This protein binds this small molecule.
Small molecule (SMILES): CC(=O)N[C@H]1[C@H](O[C@H]2[C@H](O)[C@@H](NC(C)=O)CO[C@@H]2CO)O[C@H](CO)[C@@H](O[C@@H]2O[C@H](CO)[C@@H](O)[C@H](O)[C@@H]2O)[C@@H]1O

Binding-site contacts:
Ligand atom C1 contacts residue ASN230 of chain 1.A at 1.4 Å.
Ligand atom O4 contacts residue VAL412 of chain 1.A at 3.6 Å (h-bond).
Ligand atom C1 contacts residue VAL412 of chain 1.A at 4.4 Å (hydrophobic).
Ligand atom O5 contacts residue ASN230 of chain 1.A at 2.2 Å (h-bond).
Ligand atom C8 contacts residue PHE343 of chain 1.A at 4.2 Å (hydrophobic).
Ligand atom O6 contacts residue GLY346 of chain 1.A at 3.8 Å.
Ligand atom O7 contacts residue ASN344 of chain 1.A at 4.1 Å.
Ligand atom C2 contacts residue ASN230 of chain 1.A at 2.4 Å.
Ligand atom C5 contacts residue VAL412 of chain 1.A at 3.9 Å (hydrophobic).
Ligand atom C8 contacts residue ASN344 of chain 1.A at 4.3 Å.
Ligand atom O5 contacts residue CYS411 of chain 1.A at 4.2 Å.
Ligand atom N2 contacts residue ASN230 of chain 1.A at 2.9 Å (h-bond).
Ligand atom C7 contacts residue ASN230 of chain 1.A at 3.8 Å.
Ligand atom C5 contacts residue NAG1 of chain 1.WA at 3.9 Å.
Ligand atom O5 contacts residue NAG1 of chain 1.WA at 4.1 Å.
Ligand atom C6 contacts residue NAG1 of chain 1.WA at 3.7 Å.
Ligand atom C6 contacts residue GLY346 of chain 1.A at 4.0 Å.
Ligand atom C1 contacts residue SER413 of chain 1.A at 3.8 Å.
Ligand atom N2 contacts residue SER413 of chain 1.A at 3.7 Å.
Ligand atom C4 contacts residue ASN230 of chain 1.A at 4.2 Å.
Ligand atom C3 contacts residue CYS411 of chain 1.A at 4.1 Å (hydrophobic).
Ligand atom C4 contacts residue VAL412 of chain 1.A at 3.9 Å (hydrophobic).
Ligand atom C5 contacts residue ASN230 of chain 1.A at 3.6 Å.
Ligand atom C2 contacts residue SER413 of chain 1.A at 4.3 Å.
Ligand atom C8 contacts residue LEU229 of chain 1.A at 3.9 Å (hydrophobic).
Ligand atom C8 contacts residue VAL222 of chain 1.A at 4.5 Å (hydrophobic).
Ligand atom O7 contacts residue ASN230 of chain 1.A at 4.1 Å.
Ligand atom O3 contacts residue CYS411 of chain 1.A at 3.3 Å (h-bond).
Ligand atom C3 contacts residue ASN230 of chain 1.A at 3.7 Å.
Ligand atom C3 contacts residue VAL412 of chain 1.A at 3.6 Å (hydrophobic).

Sequence of chain 1.A:
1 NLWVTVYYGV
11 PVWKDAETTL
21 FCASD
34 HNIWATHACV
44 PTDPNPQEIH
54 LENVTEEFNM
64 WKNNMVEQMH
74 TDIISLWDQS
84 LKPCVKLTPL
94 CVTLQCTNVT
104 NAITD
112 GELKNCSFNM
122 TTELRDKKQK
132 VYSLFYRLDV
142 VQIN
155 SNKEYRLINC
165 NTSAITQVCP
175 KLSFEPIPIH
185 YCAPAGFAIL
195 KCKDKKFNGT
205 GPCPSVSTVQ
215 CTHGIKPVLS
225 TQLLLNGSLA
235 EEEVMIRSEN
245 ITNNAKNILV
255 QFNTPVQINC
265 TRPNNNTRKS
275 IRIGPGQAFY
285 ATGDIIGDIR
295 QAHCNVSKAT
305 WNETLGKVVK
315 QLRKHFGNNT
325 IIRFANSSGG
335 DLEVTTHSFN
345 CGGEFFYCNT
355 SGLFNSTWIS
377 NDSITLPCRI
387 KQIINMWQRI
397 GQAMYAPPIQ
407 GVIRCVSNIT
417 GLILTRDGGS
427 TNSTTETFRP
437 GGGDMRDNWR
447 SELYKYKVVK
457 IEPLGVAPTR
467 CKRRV